Binding-site contacts:
Ligand atom N2 contacts residue ASN30 of chain 1.I at 2.7 Å (h-bond).
Ligand atom C1 contacts residue ASN30 of chain 1.I at 1.4 Å.
Ligand atom C7 contacts residue ASN30 of chain 1.I at 3.5 Å.
Ligand atom C3 contacts residue ASN30 of chain 1.I at 3.7 Å.
Ligand atom C8 contacts residue THR29 of chain 1.I at 4.5 Å.
Ligand atom O7 contacts residue ASN30 of chain 1.I at 3.8 Å.
Ligand atom C5 contacts residue ASN30 of chain 1.I at 3.8 Å.
Ligand atom O5 contacts residue ASN30 of chain 1.I at 2.5 Å (h-bond).
Ligand atom C4 contacts residue ASN30 of chain 1.I at 4.3 Å.
Ligand atom C8 contacts residue ASN30 of chain 1.I at 4.4 Å.
Ligand atom C2 contacts residue ASN30 of chain 1.I at 2.5 Å.

Sequence of chain 1.I:
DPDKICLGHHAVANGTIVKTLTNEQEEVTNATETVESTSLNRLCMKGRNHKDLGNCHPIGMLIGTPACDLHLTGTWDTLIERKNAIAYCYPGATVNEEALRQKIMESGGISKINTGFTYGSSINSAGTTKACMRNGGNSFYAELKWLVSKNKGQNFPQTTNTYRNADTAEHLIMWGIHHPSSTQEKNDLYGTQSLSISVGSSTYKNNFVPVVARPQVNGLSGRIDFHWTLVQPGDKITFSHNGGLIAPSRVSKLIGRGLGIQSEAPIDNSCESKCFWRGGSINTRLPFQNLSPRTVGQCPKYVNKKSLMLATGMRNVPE

This small molecule binds to this protein.
Small molecule (SMILES): CC(=O)N[C@@H]1[C@@H](O)[C@H](O)[C@@H](CO)O[C@H]1O